Sequence of chain 1.C:
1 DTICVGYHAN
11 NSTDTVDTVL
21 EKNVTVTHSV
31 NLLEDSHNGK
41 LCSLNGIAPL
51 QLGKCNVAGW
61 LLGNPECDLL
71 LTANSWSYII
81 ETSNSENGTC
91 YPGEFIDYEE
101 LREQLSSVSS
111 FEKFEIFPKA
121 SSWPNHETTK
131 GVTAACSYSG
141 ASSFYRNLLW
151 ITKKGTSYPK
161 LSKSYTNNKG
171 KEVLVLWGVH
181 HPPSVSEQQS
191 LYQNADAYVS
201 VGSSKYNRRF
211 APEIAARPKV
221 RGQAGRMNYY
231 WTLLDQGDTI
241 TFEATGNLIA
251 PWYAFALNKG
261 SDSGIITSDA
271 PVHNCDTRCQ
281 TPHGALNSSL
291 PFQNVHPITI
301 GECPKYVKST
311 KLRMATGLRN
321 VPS

The protein below binds the small molecule below.
Small molecule (SMILES): CC(=O)N[C@H]1[C@H](O[C@H]2[C@H](O)[C@@H](NC(C)=O)CO[C@@H]2CO)O[C@H](CO)[C@@H](O[C@@H]2O[C@H](CO)[C@@H](O)[C@H](O)[C@@H]2O)[C@@H]1O

Binding-site contacts:
Ligand atom C2 contacts residue ASN87 of chain 1.C at 2.4 Å.
Ligand atom N2 contacts residue ASN87 of chain 1.C at 2.9 Å (h-bond).
Ligand atom C2 contacts residue GLU66 of chain 1.C at 4.5 Å.
Ligand atom O7 contacts residue ARG221 of chain 1.C at 2.6 Å (salt-bridge).
Ligand atom O7 contacts residue CYS90 of chain 1.C at 4.3 Å.
Ligand atom C4 contacts residue ASN87 of chain 1.C at 4.1 Å.
Ligand atom C6 contacts residue ARG221 of chain 1.C at 3.5 Å.
Ligand atom C7 contacts residue GLU66 of chain 1.C at 4.5 Å.
Ligand atom C8 contacts residue GLU66 of chain 1.C at 4.2 Å.
Ligand atom C8 contacts residue SER137 of chain 1.C at 4.2 Å.
Ligand atom C7 contacts residue ASN87 of chain 1.C at 3.9 Å.
Ligand atom O5 contacts residue ASN87 of chain 1.C at 2.2 Å (h-bond).
Ligand atom C1 contacts residue GLU66 of chain 1.C at 4.1 Å.
Ligand atom C3 contacts residue ASN87 of chain 1.C at 3.7 Å.
Ligand atom O6 contacts residue GLU86 of chain 1.C at 3.6 Å.
Ligand atom O7 contacts residue ASN87 of chain 1.C at 4.3 Å.
Ligand atom N2 contacts residue GLU66 of chain 1.C at 3.6 Å.
Ligand atom C8 contacts residue ASN64 of chain 1.C at 3.9 Å.
Ligand atom O5 contacts residue ARG221 of chain 1.C at 4.5 Å.
Ligand atom C5 contacts residue ASN87 of chain 1.C at 3.6 Å.
Ligand atom O3 contacts residue ARG221 of chain 1.C at 3.8 Å.
Ligand atom O6 contacts residue ARG221 of chain 1.C at 4.0 Å.
Ligand atom C7 contacts residue ARG221 of chain 1.C at 3.5 Å.
Ligand atom C8 contacts residue CYS90 of chain 1.C at 3.9 Å (hydrophobic).
Ligand atom O6 contacts residue ASN87 of chain 1.C at 4.4 Å.
Ligand atom C7 contacts residue CYS90 of chain 1.C at 4.5 Å (hydrophobic).
Ligand atom C1 contacts residue ASN87 of chain 1.C at 1.4 Å.
Ligand atom C8 contacts residue ARG221 of chain 1.C at 3.8 Å.